Sequence of chain 1.G:
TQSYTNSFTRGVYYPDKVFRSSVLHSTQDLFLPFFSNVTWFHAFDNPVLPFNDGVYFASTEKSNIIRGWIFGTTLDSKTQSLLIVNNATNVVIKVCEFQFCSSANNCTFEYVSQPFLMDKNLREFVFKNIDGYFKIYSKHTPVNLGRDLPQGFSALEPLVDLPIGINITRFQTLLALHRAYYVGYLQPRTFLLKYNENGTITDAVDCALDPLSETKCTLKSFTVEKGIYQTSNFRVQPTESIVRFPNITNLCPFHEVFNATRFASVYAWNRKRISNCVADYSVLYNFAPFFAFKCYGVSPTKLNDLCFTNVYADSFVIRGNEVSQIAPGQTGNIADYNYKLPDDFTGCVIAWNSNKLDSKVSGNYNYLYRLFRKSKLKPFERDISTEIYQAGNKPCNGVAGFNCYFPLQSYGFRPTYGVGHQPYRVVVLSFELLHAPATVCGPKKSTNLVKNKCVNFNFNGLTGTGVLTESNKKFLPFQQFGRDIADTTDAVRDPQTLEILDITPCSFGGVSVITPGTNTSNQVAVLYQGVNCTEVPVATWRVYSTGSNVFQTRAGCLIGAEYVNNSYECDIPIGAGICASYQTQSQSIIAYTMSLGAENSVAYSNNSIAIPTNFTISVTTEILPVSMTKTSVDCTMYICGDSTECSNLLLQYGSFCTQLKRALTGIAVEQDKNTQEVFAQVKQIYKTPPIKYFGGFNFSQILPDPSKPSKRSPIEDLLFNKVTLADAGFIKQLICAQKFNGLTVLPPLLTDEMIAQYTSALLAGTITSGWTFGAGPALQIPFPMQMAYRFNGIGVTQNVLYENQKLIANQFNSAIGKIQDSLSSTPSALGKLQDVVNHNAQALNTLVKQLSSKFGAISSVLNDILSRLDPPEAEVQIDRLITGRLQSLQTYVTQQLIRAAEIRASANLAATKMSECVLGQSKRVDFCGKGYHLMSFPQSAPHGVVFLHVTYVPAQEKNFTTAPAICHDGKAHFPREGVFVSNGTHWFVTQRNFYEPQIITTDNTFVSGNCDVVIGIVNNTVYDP

Binding-site contacts:
Ligand atom C1 contacts residue ASN340 of chain 1.G at 1.5 Å.
Ligand atom N2 contacts residue ASN340 of chain 1.G at 2.9 Å (h-bond).
Ligand atom C4 contacts residue ASN340 of chain 1.G at 4.3 Å.
Ligand atom C7 contacts residue ASN340 of chain 1.G at 4.0 Å.
Ligand atom C5 contacts residue ASN340 of chain 1.G at 3.7 Å.
Ligand atom C2 contacts residue ASN340 of chain 1.G at 2.5 Å.
Ligand atom O5 contacts residue ASN340 of chain 1.G at 2.4 Å (h-bond).
Ligand atom C1 contacts residue HIS336 of chain 1.G at 3.4 Å.
Ligand atom C5 contacts residue HIS336 of chain 1.G at 4.5 Å.
Ligand atom O5 contacts residue HIS336 of chain 1.G at 3.4 Å.
Ligand atom C3 contacts residue ASN340 of chain 1.G at 3.9 Å.

The protein below binds the small molecule below.
Small molecule (SMILES): CC(=O)N[C@@H]1[C@@H](O)[C@H](O)[C@@H](CO)O[C@H]1O